The protein below binds the small molecule below.
Small molecule (SMILES): CC(=O)N[C@H]1[C@H](O[C@H]2[C@H](O)[C@@H](NC(C)=O)CO[C@@H]2CO[C@@H]2O[C@@H](C)[C@@H](O)[C@@H](O)[C@@H]2O)O[C@H](CO)[C@@H](O[C@@H]2O[C@H](CO)[C@@H](O)[C@H](O)[C@@H]2O)[C@@H]1O

Binding-site contacts:
Ligand atom O5 contacts residue ASN66 of chain 16.G at 2.2 Å (h-bond).
Ligand atom C1 contacts residue ASN66 of chain 16.G at 1.4 Å.
Ligand atom C5 contacts residue ASN66 of chain 16.G at 3.5 Å.
Ligand atom C4 contacts residue ASN66 of chain 16.G at 4.0 Å.
Ligand atom C8 contacts residue PRO64 of chain 16.G at 3.4 Å (hydrophobic).
Ligand atom O7 contacts residue PRO64 of chain 16.G at 3.9 Å.
Ligand atom C7 contacts residue PRO64 of chain 16.G at 3.8 Å (hydrophobic).
Ligand atom N2 contacts residue ASN66 of chain 16.G at 2.8 Å (h-bond).
Ligand atom N2 contacts residue PRO64 of chain 16.G at 4.3 Å.
Ligand atom O7 contacts residue ASN66 of chain 16.G at 4.3 Å.
Ligand atom N2 contacts residue ILE65 of chain 16.G at 4.4 Å.
Ligand atom C7 contacts residue ASN66 of chain 16.G at 4.0 Å.
Ligand atom C2 contacts residue ASN66 of chain 16.G at 2.2 Å.
Ligand atom C3 contacts residue ASN66 of chain 16.G at 3.6 Å.
Ligand atom C8 contacts residue GLN87 of chain 16.G at 4.5 Å.

Sequence of chain 16.G:
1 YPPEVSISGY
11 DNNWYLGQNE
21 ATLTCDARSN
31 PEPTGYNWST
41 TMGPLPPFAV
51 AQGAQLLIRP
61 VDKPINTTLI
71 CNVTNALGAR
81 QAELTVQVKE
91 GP